Sequence of chain 1.A:
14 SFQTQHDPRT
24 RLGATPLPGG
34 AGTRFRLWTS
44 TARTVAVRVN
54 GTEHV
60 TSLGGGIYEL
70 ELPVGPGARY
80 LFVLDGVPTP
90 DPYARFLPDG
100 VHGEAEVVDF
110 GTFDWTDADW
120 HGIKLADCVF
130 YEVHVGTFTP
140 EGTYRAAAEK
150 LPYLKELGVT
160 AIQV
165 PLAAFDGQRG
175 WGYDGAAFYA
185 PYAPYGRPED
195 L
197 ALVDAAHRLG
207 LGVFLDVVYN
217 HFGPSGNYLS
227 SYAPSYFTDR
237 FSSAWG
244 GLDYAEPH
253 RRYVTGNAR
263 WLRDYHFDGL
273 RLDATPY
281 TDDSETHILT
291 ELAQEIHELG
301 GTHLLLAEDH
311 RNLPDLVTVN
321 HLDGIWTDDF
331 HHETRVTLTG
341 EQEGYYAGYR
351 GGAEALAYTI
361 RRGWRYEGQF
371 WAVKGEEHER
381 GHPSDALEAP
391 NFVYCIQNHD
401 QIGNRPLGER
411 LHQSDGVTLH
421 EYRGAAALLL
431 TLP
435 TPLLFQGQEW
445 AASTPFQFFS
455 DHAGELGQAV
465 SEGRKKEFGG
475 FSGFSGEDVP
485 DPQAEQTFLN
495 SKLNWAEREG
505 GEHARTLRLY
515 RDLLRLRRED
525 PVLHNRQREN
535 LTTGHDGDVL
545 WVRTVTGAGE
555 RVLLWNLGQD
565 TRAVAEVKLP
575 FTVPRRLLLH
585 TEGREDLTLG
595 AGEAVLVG

Binding-site contacts:
Ligand atom C3 contacts residue ARG350 of chain 1.A at 3.9 Å.
Ligand atom O2 contacts residue GLY351 of chain 1.A at 4.3 Å.
Ligand atom O2 contacts residue ARG350 of chain 1.A at 2.8 Å (salt-bridge).
Ligand atom O3 contacts residue ARG350 of chain 1.A at 2.8 Å (salt-bridge).
Ligand atom O4 contacts residue ASP542 of chain 1.A at 3.2 Å (salt-bridge).
Ligand atom C2 contacts residue ARG350 of chain 1.A at 4.0 Å.
Ligand atom C4 contacts residue ASP542 of chain 1.A at 3.9 Å.
Ligand atom O3 contacts residue ASP542 of chain 1.A at 4.4 Å.

This small molecule binds to this protein.
Small molecule (SMILES): OC[C@H]1O[C@H](O[C@H]2[C@H](O)[C@@H](O)[C@H](O)O[C@@H]2CO)[C@H](O)[C@@H](O)[C@@H]1O